Binding-site contacts:
Ligand atom C6 contacts residue THR473 of chain 1.A at 4.5 Å.
Ligand atom C5 contacts residue ASN471 of chain 1.A at 3.7 Å.
Ligand atom C1 contacts residue ASN471 of chain 1.A at 1.4 Å.
Ligand atom O6 contacts residue THR473 of chain 1.A at 3.4 Å.
Ligand atom C2 contacts residue ASN471 of chain 1.A at 2.5 Å.
Ligand atom O5 contacts residue ASN471 of chain 1.A at 2.4 Å (h-bond).
Ligand atom C4 contacts residue ASN471 of chain 1.A at 4.2 Å.
Ligand atom C7 contacts residue ASN471 of chain 1.A at 3.2 Å.
Ligand atom N2 contacts residue ASN471 of chain 1.A at 3.0 Å (h-bond).
Ligand atom C8 contacts residue ASN471 of chain 1.A at 4.4 Å.
Ligand atom C3 contacts residue ASN471 of chain 1.A at 3.8 Å.
Ligand atom O7 contacts residue ASN471 of chain 1.A at 3.1 Å (h-bond).

The small molecule below binds the protein below.
Small molecule (SMILES): CC(=O)N[C@@H]1[C@@H](O)[C@H](O)[C@@H](CO)O[C@H]1O

Sequence of chain 1.A:
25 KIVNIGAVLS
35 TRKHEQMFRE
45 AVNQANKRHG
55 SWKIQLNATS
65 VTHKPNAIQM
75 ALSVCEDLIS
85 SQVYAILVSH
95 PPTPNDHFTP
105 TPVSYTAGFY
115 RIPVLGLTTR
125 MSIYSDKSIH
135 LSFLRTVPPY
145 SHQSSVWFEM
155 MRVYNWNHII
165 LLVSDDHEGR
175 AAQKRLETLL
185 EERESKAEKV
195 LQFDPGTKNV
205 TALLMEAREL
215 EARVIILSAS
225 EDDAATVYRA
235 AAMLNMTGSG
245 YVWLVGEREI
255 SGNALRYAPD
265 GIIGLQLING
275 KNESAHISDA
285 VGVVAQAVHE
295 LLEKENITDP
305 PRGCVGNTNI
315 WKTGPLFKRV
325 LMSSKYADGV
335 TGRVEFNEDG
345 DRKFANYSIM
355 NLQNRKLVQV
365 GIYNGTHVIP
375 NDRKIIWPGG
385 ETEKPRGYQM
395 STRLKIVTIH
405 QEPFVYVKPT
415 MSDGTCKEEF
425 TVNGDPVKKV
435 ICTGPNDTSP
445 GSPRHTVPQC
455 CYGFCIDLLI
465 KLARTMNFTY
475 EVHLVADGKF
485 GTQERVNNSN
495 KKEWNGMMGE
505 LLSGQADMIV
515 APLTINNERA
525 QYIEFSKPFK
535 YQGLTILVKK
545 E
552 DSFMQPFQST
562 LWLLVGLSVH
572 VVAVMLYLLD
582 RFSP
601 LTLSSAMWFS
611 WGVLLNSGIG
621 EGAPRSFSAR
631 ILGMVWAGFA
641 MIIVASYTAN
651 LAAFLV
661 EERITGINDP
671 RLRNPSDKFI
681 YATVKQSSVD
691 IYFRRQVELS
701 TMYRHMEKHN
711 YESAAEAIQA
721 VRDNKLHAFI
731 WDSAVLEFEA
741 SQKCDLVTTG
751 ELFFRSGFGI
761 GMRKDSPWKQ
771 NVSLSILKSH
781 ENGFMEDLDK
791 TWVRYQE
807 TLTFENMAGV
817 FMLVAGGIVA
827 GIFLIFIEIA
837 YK